A protein and the small-molecule ligand that binds it are described below.
Small molecule (SMILES): CC(=O)N[C@H]1[C@H]([C@H](O)[C@H](O)CO)O[C@@](O[C@H](CO)[C@@H](O)[C@@H]2O[C@@H](C(=O)O)C[C@H](O)[C@H]2NC(C)=O)(C(=O)O)C[C@@H]1O

Sequence of chain 50.F:
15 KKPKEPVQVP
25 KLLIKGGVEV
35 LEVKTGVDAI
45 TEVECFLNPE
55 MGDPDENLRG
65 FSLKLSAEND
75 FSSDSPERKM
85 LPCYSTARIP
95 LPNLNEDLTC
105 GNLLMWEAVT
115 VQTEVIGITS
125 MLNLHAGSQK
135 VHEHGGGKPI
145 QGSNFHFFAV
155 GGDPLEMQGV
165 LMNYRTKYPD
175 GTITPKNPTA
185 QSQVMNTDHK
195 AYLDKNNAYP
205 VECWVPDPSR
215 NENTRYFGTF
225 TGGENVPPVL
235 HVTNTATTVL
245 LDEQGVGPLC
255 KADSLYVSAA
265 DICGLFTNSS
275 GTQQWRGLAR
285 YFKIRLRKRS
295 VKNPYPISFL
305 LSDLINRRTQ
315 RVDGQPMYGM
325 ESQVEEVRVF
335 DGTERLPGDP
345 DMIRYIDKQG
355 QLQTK

Sequence of chain 46.F:
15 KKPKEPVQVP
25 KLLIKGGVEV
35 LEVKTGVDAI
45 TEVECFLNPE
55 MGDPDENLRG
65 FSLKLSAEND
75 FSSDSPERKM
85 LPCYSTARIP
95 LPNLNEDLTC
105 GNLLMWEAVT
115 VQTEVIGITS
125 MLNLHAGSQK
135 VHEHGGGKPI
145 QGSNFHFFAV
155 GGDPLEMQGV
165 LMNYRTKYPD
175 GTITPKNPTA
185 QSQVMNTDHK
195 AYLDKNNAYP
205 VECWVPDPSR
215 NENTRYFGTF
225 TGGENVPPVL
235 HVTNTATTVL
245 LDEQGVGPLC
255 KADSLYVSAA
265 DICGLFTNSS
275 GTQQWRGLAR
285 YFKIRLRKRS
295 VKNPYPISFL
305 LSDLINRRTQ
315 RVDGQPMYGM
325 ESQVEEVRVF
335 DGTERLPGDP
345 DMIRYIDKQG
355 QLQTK

Binding-site contacts:
Ligand atom O4 contacts residue ASP74 of chain 49.F at 4.0 Å.
Ligand atom C9 contacts residue GLN278 of chain 50.F at 3.3 Å.
Ligand atom O1A contacts residue ASN272 of chain 50.F at 4.1 Å.
Ligand atom O1B contacts residue THR276 of chain 50.F at 2.4 Å (h-bond).
Ligand atom C10 contacts residue GLN278 of chain 50.F at 4.1 Å.
Ligand atom C11 contacts residue GLN278 of chain 50.F at 3.5 Å.
Ligand atom C8 contacts residue LYS68 of chain 50.F at 3.5 Å.
Ligand atom O1B contacts residue LYS68 of chain 50.F at 3.0 Å (salt-bridge).
Ligand atom O1B contacts residue ASN272 of chain 50.F at 3.4 Å (h-bond).
Ligand atom C10 contacts residue ASN272 of chain 50.F at 3.9 Å.
Ligand atom C6 contacts residue ASN272 of chain 50.F at 3.6 Å.
Ligand atom C1 contacts residue THR276 of chain 50.F at 3.1 Å.
Ligand atom O10 contacts residue PHE75 of chain 49.F at 3.9 Å.
Ligand atom C9 contacts residue LEU67 of chain 50.F at 3.4 Å (hydrophobic).
Ligand atom C8 contacts residue GLN278 of chain 50.F at 3.7 Å.
Ligand atom O9 contacts residue LYS68 of chain 50.F at 2.5 Å (salt-bridge).
Ligand atom O1A contacts residue SER274 of chain 50.F at 3.8 Å.
Ligand atom O1A contacts residue THR276 of chain 50.F at 3.3 Å (h-bond).
Ligand atom C1 contacts residue ASN272 of chain 50.F at 3.9 Å.
Ligand atom C9 contacts residue LYS68 of chain 50.F at 3.6 Å.
Ligand atom O7 contacts residue LEU62 of chain 50.F at 3.9 Å.
Ligand atom C7 contacts residue GLN278 of chain 50.F at 3.9 Å.
Ligand atom C11 contacts residue LEU62 of chain 50.F at 3.9 Å (hydrophobic).
Ligand atom O9 contacts residue GLN278 of chain 50.F at 4.1 Å.
Ligand atom O8 contacts residue ASN272 of chain 50.F at 3.3 Å (h-bond).
Ligand atom C11 contacts residue THR276 of chain 50.F at 3.2 Å.
Ligand atom O8 contacts residue THR276 of chain 50.F at 3.9 Å.
Ligand atom O10 contacts residue LEU62 of chain 50.F at 3.2 Å.
Ligand atom N5 contacts residue GLN278 of chain 50.F at 3.9 Å.
Ligand atom C11 contacts residue ASN272 of chain 50.F at 3.6 Å.
Ligand atom N5 contacts residue ASN272 of chain 50.F at 3.2 Å (h-bond).
Ligand atom O8 contacts residue GLN278 of chain 50.F at 3.5 Å (h-bond).
Ligand atom C11 contacts residue PHE65 of chain 50.F at 4.0 Å (hydrophobic).
Ligand atom C11 contacts residue HIS138 of chain 46.F at 3.1 Å.
Ligand atom C11 contacts residue PHE270 of chain 50.F at 3.9 Å (hydrophobic).
Ligand atom C10 contacts residue LEU62 of chain 50.F at 3.6 Å (hydrophobic).
Ligand atom C6 contacts residue LYS68 of chain 50.F at 4.0 Å.
Ligand atom C11 contacts residue PHE75 of chain 49.F at 3.5 Å (hydrophobic).
Ligand atom O8 contacts residue LYS68 of chain 50.F at 3.1 Å.
Ligand atom O9 contacts residue LEU67 of chain 50.F at 2.3 Å.

Sequence of chain 49.F:
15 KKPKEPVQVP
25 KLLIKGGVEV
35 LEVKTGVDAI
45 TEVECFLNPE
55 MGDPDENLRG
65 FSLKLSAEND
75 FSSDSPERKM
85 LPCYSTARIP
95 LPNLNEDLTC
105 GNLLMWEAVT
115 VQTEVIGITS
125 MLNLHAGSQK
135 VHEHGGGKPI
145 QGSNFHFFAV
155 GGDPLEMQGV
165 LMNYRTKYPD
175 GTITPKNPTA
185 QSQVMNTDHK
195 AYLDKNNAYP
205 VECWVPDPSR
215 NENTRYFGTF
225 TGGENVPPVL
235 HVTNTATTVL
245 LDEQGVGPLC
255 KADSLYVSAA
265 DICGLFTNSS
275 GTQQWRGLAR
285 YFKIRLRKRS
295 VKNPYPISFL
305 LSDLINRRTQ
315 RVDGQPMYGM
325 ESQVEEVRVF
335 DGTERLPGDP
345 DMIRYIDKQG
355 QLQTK